Sequence of chain 1.B:
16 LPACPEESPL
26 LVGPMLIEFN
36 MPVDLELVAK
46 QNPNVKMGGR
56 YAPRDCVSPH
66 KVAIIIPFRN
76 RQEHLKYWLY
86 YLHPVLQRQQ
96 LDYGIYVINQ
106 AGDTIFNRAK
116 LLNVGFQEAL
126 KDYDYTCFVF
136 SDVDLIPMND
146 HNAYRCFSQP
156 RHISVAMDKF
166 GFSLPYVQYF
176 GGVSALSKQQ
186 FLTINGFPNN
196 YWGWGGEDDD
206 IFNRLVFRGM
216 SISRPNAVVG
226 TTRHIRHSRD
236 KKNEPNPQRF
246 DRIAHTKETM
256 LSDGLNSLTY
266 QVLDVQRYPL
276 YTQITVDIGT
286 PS

Binding-site contacts:
Ligand atom O1A contacts residue HIS232 of chain 1.B at 3.1 Å (h-bond).
Ligand atom O1B contacts residue TRP199 of chain 1.B at 2.9 Å (h-bond).
Ligand atom O3' contacts residue ARG76 of chain 1.B at 3.6 Å (salt-bridge).
Ligand atom C1B contacts residue PRO72 of chain 1.B at 3.5 Å (hydrophobic).
Ligand atom C2 contacts residue ARG74 of chain 1.B at 3.5 Å.
Ligand atom O3B contacts residue LYS164 of chain 1.B at 2.9 Å (salt-bridge).
Ligand atom O1B contacts residue GOL1 of chain 1.R at 2.9 Å (h-bond).
Ligand atom O3B contacts residue HIS232 of chain 1.B at 3.4 Å (h-bond).
Ligand atom O2A contacts residue ASP235 of chain 1.B at 3.4 Å (salt-bridge).
Ligand atom O3A contacts residue GOL1 of chain 1.R at 3.2 Å (h-bond).
Ligand atom C3' contacts residue ARG234 of chain 1.B at 3.6 Å.
Ligand atom O2 contacts residue ARG76 of chain 1.B at 3.4 Å.
Ligand atom C6 contacts residue PHE111 of chain 1.B at 3.3 Å (hydrophobic).
Ligand atom PB contacts residue MN1 of chain 1.Q at 3.4 Å.
Ligand atom C4' contacts residue ARG234 of chain 1.B at 3.5 Å.
Ligand atom O2' contacts residue PRO72 of chain 1.B at 2.7 Å (h-bond).
Ligand atom O4 contacts residue ASP235 of chain 1.B at 3.3 Å.
Ligand atom O1A contacts residue ARG76 of chain 1.B at 3.0 Å (salt-bridge).
Ligand atom O2 contacts residue PHE73 of chain 1.B at 3.2 Å.
Ligand atom O3' contacts residue ASP137 of chain 1.B at 3.3 Å.
Ligand atom O3' contacts residue ASP139 of chain 1.B at 3.0 Å (salt-bridge).
Ligand atom C2' contacts residue ARG234 of chain 1.B at 3.5 Å.
Ligand atom C1' contacts residue TRP199 of chain 1.B at 3.5 Å (hydrophobic).
Ligand atom O2A contacts residue ARG76 of chain 1.B at 3.2 Å (salt-bridge).
Ligand atom N1 contacts residue PHE111 of chain 1.B at 3.3 Å.
Ligand atom O3B contacts residue MN1 of chain 1.Q at 2.1 Å.
Ligand atom O1A contacts residue ASP139 of chain 1.B at 3.1 Å (salt-bridge).
Ligand atom C4B contacts residue ASP137 of chain 1.B at 3.5 Å.
Ligand atom C1B contacts residue PHE111 of chain 1.B at 3.6 Å (hydrophobic).
Ligand atom O3B contacts residue HIS229 of chain 1.B at 3.3 Å (h-bond).
Ligand atom C2B contacts residue PRO72 of chain 1.B at 3.6 Å (hydrophobic).
Ligand atom N3 contacts residue ARG74 of chain 1.B at 2.8 Å (salt-bridge).
Ligand atom C2 contacts residue PHE111 of chain 1.B at 3.5 Å (hydrophobic).
Ligand atom PA contacts residue MN1 of chain 1.Q at 3.4 Å.
Ligand atom PA contacts residue ARG76 of chain 1.B at 3.5 Å.
Ligand atom O4' contacts residue PHE111 of chain 1.B at 3.5 Å.
Ligand atom O2 contacts residue ARG74 of chain 1.B at 2.9 Å (salt-bridge).
Ligand atom O2' contacts residue VAL138 of chain 1.B at 3.0 Å (h-bond).
Ligand atom O1A contacts residue MN1 of chain 1.Q at 2.2 Å.
Ligand atom O2A contacts residue HIS232 of chain 1.B at 3.6 Å.

A small-molecule ligand and the protein it binds are described below.
Small molecule (SMILES): NCCCCCCO[P](=O)(O)O[P](=O)(O)OC[C@H]1O[C@@H](n2ccc(=O)[nH]c2=O)[C@H](O)[C@@H]1O